A small-molecule ligand and the protein it binds are described below.
Small molecule (SMILES): CC(=O)N[C@H]1[C@H](O[C@H]2[C@H](O)[C@@H](NC(C)=O)CO[C@@H]2CO)O[C@H](CO)[C@@H](O[C@@H]2O[C@H](CO[C@H]3O[C@H](CO)[C@@H](O)[C@H](O)[C@@H]3O)[C@@H](O)[C@H](O[C@H]3O[C@H](CO)[C@@H](O)[C@H](O)[C@@H]3O)[C@@H]2O)[C@@H]1O

Binding-site contacts:
Ligand atom C7 contacts residue ASN22 of chain 1.F at 3.7 Å.
Ligand atom O5 contacts residue PRO21 of chain 1.F at 4.3 Å.
Ligand atom C2 contacts residue ASN22 of chain 1.F at 2.5 Å.
Ligand atom C5 contacts residue ASN22 of chain 1.F at 3.7 Å.
Ligand atom O7 contacts residue PRO21 of chain 1.F at 3.8 Å.
Ligand atom O5 contacts residue ASN22 of chain 1.F at 2.4 Å (h-bond).
Ligand atom C3 contacts residue ASN22 of chain 1.F at 3.8 Å.
Ligand atom C8 contacts residue ASN22 of chain 1.F at 4.3 Å.
Ligand atom C4 contacts residue ASN22 of chain 1.F at 4.3 Å.
Ligand atom C8 contacts residue GLU35 of chain 1.F at 4.4 Å.
Ligand atom C7 contacts residue PRO21 of chain 1.F at 4.3 Å (hydrophobic).
Ligand atom C1 contacts residue ASN22 of chain 1.F at 1.4 Å.
Ligand atom O7 contacts residue ASN22 of chain 1.F at 4.1 Å.
Ligand atom N2 contacts residue ASN22 of chain 1.F at 2.8 Å (h-bond).

Sequence of chain 1.F:
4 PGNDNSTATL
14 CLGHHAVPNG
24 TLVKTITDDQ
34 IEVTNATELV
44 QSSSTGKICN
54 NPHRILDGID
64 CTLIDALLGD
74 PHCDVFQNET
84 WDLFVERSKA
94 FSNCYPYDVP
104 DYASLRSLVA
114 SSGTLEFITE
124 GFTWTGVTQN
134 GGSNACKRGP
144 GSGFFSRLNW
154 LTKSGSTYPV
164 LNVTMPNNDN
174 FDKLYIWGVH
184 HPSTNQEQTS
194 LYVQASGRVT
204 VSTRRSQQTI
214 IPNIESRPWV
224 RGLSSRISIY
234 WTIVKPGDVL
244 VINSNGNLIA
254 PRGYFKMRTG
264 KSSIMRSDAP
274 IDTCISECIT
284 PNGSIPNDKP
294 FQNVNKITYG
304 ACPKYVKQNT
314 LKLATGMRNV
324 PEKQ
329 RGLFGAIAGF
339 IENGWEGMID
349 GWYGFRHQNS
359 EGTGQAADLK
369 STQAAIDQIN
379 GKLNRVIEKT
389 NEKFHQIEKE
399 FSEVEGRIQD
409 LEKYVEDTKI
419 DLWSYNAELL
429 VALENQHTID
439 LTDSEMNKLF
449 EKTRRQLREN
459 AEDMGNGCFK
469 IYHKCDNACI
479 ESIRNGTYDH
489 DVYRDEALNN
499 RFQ